A protein and the small-molecule ligand that binds it are described below.
Small molecule (SMILES): OCCCO

Binding-site contacts:
Ligand atom C1 contacts residue ASP92 of chain 1.A at 3.0 Å.
Ligand atom O1 contacts residue ASP94 of chain 1.A at 3.2 Å.
Ligand atom O1 contacts residue ASP92 of chain 1.A at 2.8 Å (salt-bridge).
Ligand atom C2 contacts residue ASP92 of chain 1.A at 3.9 Å.
Ligand atom C1 contacts residue ASP95 of chain 1.A at 4.2 Å.
Ligand atom C3 contacts residue ASP92 of chain 1.A at 4.2 Å.
Ligand atom O1 contacts residue ASP95 of chain 1.A at 3.9 Å.

Sequence of chain 1.A:
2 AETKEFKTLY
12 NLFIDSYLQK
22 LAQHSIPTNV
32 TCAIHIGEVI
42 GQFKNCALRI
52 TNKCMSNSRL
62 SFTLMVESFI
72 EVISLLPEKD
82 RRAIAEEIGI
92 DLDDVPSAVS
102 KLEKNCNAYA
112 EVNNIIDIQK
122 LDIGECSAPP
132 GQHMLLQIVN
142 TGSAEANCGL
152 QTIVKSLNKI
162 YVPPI